A protein and the small-molecule ligand that binds it are described below.
Small molecule (SMILES): OC[C@H]1O[C@H](O)[C@H](F)[C@@H](O)[C@@H]1O

Sequence of chain 5.A:
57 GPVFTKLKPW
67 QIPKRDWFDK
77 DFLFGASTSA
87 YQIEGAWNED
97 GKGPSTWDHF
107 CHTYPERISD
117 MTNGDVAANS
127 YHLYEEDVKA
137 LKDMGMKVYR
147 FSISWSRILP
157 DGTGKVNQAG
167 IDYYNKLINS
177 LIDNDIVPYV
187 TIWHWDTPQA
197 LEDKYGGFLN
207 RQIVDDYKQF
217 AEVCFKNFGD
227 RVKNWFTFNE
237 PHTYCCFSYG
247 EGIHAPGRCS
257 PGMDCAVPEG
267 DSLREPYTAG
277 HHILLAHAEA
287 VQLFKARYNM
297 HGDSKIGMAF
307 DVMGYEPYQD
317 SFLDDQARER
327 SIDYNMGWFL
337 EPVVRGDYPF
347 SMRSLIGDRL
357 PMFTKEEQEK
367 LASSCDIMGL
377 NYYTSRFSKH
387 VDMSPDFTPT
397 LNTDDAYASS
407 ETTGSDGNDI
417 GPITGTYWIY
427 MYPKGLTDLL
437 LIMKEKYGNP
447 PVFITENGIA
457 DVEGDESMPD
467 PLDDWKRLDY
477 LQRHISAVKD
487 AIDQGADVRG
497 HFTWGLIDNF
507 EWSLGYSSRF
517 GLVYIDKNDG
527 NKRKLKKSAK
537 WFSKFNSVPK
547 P

Binding-site contacts:
Ligand atom C5 contacts residue GLU452 of chain 5.A at 3.2 Å.
Ligand atom C4 contacts residue TRP508 of chain 5.A at 3.7 Å (hydrophobic).
Ligand atom O4 contacts residue TRP508 of chain 5.A at 3.6 Å.
Ligand atom C3 contacts residue TRP508 of chain 5.A at 3.8 Å (hydrophobic).
Ligand atom O6 contacts residue TRP424 of chain 5.A at 3.6 Å.
Ligand atom C3 contacts residue GLU452 of chain 5.A at 3.4 Å.
Ligand atom C6 contacts residue PHE516 of chain 5.A at 3.6 Å (hydrophobic).
Ligand atom C2 contacts residue GLU452 of chain 5.A at 2.8 Å.
Ligand atom C2 contacts residue GLU236 of chain 5.A at 3.5 Å.
Ligand atom C5 contacts residue DNF1 of chain 5.C at 3.6 Å.
Ligand atom O3 contacts residue TRP508 of chain 5.A at 2.9 Å (h-bond).
Ligand atom F2 contacts residue GLU452 of chain 5.A at 2.6 Å.
Ligand atom O6 contacts residue GLU507 of chain 5.A at 2.7 Å (salt-bridge).
Ligand atom C3 contacts residue TRP500 of chain 5.A at 3.6 Å (hydrophobic).
Ligand atom C6 contacts residue GLU507 of chain 5.A at 3.4 Å.
Ligand atom C5 contacts residue TYR379 of chain 5.A at 3.2 Å (hydrophobic).
Ligand atom O6 contacts residue DNF1 of chain 5.C at 3.2 Å (h-bond).
Ligand atom O3 contacts residue GLN88 of chain 5.A at 2.6 Å (h-bond).
Ligand atom O3 contacts residue HIS190 of chain 5.A at 3.0 Å.
Ligand atom C2 contacts residue HIS190 of chain 5.A at 3.8 Å.
Ligand atom C1 contacts residue TYR379 of chain 5.A at 3.5 Å (hydrophobic).
Ligand atom C3 contacts residue GLN88 of chain 5.A at 3.6 Å.
Ligand atom F2 contacts residue HIS190 of chain 5.A at 3.0 Å.
Ligand atom O5 contacts residue TYR379 of chain 5.A at 3.0 Å (h-bond).
Ligand atom C6 contacts residue TYR379 of chain 5.A at 3.5 Å (hydrophobic).
Ligand atom O5 contacts residue GLU452 of chain 5.A at 2.6 Å (salt-bridge).
Ligand atom O4 contacts residue TRP500 of chain 5.A at 3.3 Å (h-bond).
Ligand atom C5 contacts residue TRP500 of chain 5.A at 3.6 Å (hydrophobic).
Ligand atom O4 contacts residue GLN88 of chain 5.A at 2.9 Å (h-bond).
Ligand atom C4 contacts residue TRP500 of chain 5.A at 3.8 Å (hydrophobic).
Ligand atom C1 contacts residue GLU236 of chain 5.A at 3.1 Å.
Ligand atom O4 contacts residue GLU507 of chain 5.A at 2.5 Å (salt-bridge).
Ligand atom C4 contacts residue GLU507 of chain 5.A at 3.5 Å.
Ligand atom C2 contacts residue DNF1 of chain 5.C at 3.2 Å.
Ligand atom O5 contacts residue DNF1 of chain 5.C at 2.8 Å (h-bond).
Ligand atom O5 contacts residue GLU236 of chain 5.A at 3.8 Å.
Ligand atom F2 contacts residue ASN235 of chain 5.A at 2.8 Å.
Ligand atom C4 contacts residue DNF1 of chain 5.C at 3.5 Å.
Ligand atom C1 contacts residue DNF1 of chain 5.C at 3.1 Å.
Ligand atom C1 contacts residue GLU452 of chain 5.A at 1.8 Å.